Sequence of chain 1.A:
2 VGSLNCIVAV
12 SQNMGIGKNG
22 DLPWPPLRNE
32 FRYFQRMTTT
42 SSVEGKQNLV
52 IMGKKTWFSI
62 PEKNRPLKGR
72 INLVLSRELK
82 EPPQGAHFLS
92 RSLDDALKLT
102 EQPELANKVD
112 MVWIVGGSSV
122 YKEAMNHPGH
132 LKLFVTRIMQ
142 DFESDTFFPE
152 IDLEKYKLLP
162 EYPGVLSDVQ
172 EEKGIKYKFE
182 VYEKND

Binding-site contacts:
Ligand atom N4' contacts residue PHE35 of chain 1.A at 3.5 Å.
Ligand atom N3' contacts residue ALA10 of chain 1.A at 3.7 Å.
Ligand atom O8' contacts residue PHE32 of chain 1.A at 3.3 Å.
Ligand atom O13 contacts residue SER60 of chain 1.A at 3.8 Å.
Ligand atom C'4 contacts residue PHE32 of chain 1.A at 3.6 Å (hydrophobic).
Ligand atom C8' contacts residue PHE35 of chain 1.A at 3.7 Å (hydrophobic).
Ligand atom C4' contacts residue PHE35 of chain 1.A at 3.3 Å (hydrophobic).
Ligand atom C10 contacts residue ILE61 of chain 1.A at 3.7 Å (hydrophobic).
Ligand atom O8' contacts residue GLU31 of chain 1.A at 3.6 Å (salt-bridge).
Ligand atom C7' contacts residue PHE32 of chain 1.A at 3.5 Å (hydrophobic).
Ligand atom N3' contacts residue VAL9 of chain 1.A at 3.4 Å.
Ligand atom C2' contacts residue PHE35 of chain 1.A at 3.9 Å (hydrophobic).
Ligand atom N2' contacts residue VAL9 of chain 1.A at 3.4 Å (h-bond).
Ligand atom C2' contacts residue ALA10 of chain 1.A at 3.7 Å (hydrophobic).
Ligand atom N3' contacts residue ILE8 of chain 1.A at 3.6 Å.
Ligand atom N4' contacts residue VAL116 of chain 1.A at 3.3 Å (h-bond).
Ligand atom C4' contacts residue NDP1 of chain 1.C at 3.3 Å.
Ligand atom N4' contacts residue NDP1 of chain 1.C at 3.5 Å (h-bond).
Ligand atom N4' contacts residue ILE8 of chain 1.A at 2.9 Å (h-bond).
Ligand atom C'3 contacts residue PRO62 of chain 1.A at 3.9 Å (hydrophobic).
Ligand atom N4' contacts residue TYR122 of chain 1.A at 3.5 Å (h-bond).
Ligand atom C'3 contacts residue PHE32 of chain 1.A at 3.6 Å (hydrophobic).
Ligand atom C'6 contacts residue PHE35 of chain 1.A at 3.6 Å (hydrophobic).
Ligand atom C2' contacts residue GLU31 of chain 1.A at 3.6 Å.
Ligand atom N2' contacts residue THR137 of chain 1.A at 3.6 Å (h-bond).
Ligand atom N3' contacts residue PHE35 of chain 1.A at 3.5 Å.
Ligand atom C5' contacts residue PHE35 of chain 1.A at 3.4 Å (hydrophobic).
Ligand atom N3' contacts residue NDP1 of chain 1.C at 3.5 Å (h-bond).
Ligand atom C13 contacts residue SER60 of chain 1.A at 3.4 Å.
Ligand atom C5' contacts residue NDP1 of chain 1.C at 3.8 Å.
Ligand atom N1' contacts residue GLU31 of chain 1.A at 2.7 Å (salt-bridge).
Ligand atom C8' contacts residue GLU31 of chain 1.A at 3.5 Å.
Ligand atom C'5 contacts residue LEU68 of chain 1.A at 3.8 Å (hydrophobic).
Ligand atom C10 contacts residue THR57 of chain 1.A at 3.5 Å.
Ligand atom N2' contacts residue GLU31 of chain 1.A at 2.8 Å (salt-bridge).
Ligand atom C2' contacts residue VAL9 of chain 1.A at 3.7 Å (hydrophobic).
Ligand atom N2' contacts residue ILE8 of chain 1.A at 3.7 Å.
Ligand atom N2' contacts residue ALA10 of chain 1.A at 3.6 Å (h-bond).
Ligand atom C4' contacts residue ILE8 of chain 1.A at 3.8 Å (hydrophobic).
Ligand atom N1' contacts residue PHE35 of chain 1.A at 3.8 Å.

The small molecule below binds the protein below.
Small molecule (SMILES): COc1ccccc1/C(C)=C\c1coc2nc(N)nc(N)c12